The protein below binds the small molecule below.
Small molecule (SMILES): CC(=O)N[C@H]1[C@H](O[C@H]2[C@H](O)[C@@H](NC(C)=O)CO[C@@H]2CO)O[C@H](CO)[C@@H](O[C@@H]2O[C@H](CO)[C@@H](O)[C@H](O)[C@@H]2O)[C@@H]1O

Binding-site contacts:
Ligand atom O7 contacts residue ASN77 of chain 36.F at 3.4 Å (h-bond).
Ligand atom N2 contacts residue GLY75 of chain 36.F at 2.6 Å (h-bond).
Ligand atom C3 contacts residue GLY75 of chain 36.F at 4.4 Å.
Ligand atom C7 contacts residue NAG1 of chain 36.K at 4.3 Å.
Ligand atom C8 contacts residue ASN77 of chain 36.F at 3.7 Å.
Ligand atom O7 contacts residue NAG1 of chain 36.K at 3.4 Å.
Ligand atom C8 contacts residue GLY75 of chain 36.F at 2.5 Å.
Ligand atom C7 contacts residue ASN77 of chain 36.F at 3.8 Å.
Ligand atom C7 contacts residue GLY75 of chain 36.F at 2.9 Å.
Ligand atom C4 contacts residue ASN96 of chain 36.F at 4.2 Å.
Ligand atom C1 contacts residue ASN96 of chain 36.F at 1.4 Å.
Ligand atom C7 contacts residue ASN96 of chain 36.F at 3.5 Å.
Ligand atom C2 contacts residue ASN96 of chain 36.F at 2.6 Å.
Ligand atom C2 contacts residue GLY75 of chain 36.F at 3.8 Å.
Ligand atom O7 contacts residue ASN96 of chain 36.F at 3.4 Å (h-bond).
Ligand atom C1 contacts residue GLY75 of chain 36.F at 3.9 Å.
Ligand atom O7 contacts residue GLY75 of chain 36.F at 4.0 Å.
Ligand atom C8 contacts residue LYS76 of chain 36.F at 4.0 Å.
Ligand atom O5 contacts residue ASN96 of chain 36.F at 2.2 Å (h-bond).
Ligand atom C8 contacts residue NAG1 of chain 36.K at 4.3 Å.
Ligand atom N2 contacts residue ASN96 of chain 36.F at 3.1 Å (h-bond).
Ligand atom C3 contacts residue ASN96 of chain 36.F at 3.8 Å.
Ligand atom C5 contacts residue ASN96 of chain 36.F at 3.5 Å.

Sequence of chain 36.F:
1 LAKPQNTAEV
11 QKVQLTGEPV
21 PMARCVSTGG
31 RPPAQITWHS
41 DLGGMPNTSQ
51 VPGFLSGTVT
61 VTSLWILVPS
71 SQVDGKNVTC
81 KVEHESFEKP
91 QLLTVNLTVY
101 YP